The small molecule below binds the protein below.
Small molecule (SMILES): CC(=O)N[C@@H]1[C@@H](O)[C@H](O)[C@@H](CO)O[C@H]1O

Binding-site contacts:
Ligand atom O5 contacts residue ASN771 of chain 1.A at 2.4 Å (h-bond).
Ligand atom C2 contacts residue ASN771 of chain 1.A at 2.4 Å.
Ligand atom C5 contacts residue ASN771 of chain 1.A at 3.7 Å.
Ligand atom C6 contacts residue SER732 of chain 1.A at 4.0 Å.
Ligand atom C4 contacts residue ASN771 of chain 1.A at 4.2 Å.
Ligand atom C3 contacts residue ASN771 of chain 1.A at 3.7 Å.
Ligand atom O5 contacts residue SER732 of chain 1.A at 4.2 Å.
Ligand atom C7 contacts residue ASN771 of chain 1.A at 3.3 Å.
Ligand atom C1 contacts residue ASN771 of chain 1.A at 1.4 Å.
Ligand atom C8 contacts residue ASN771 of chain 1.A at 4.4 Å.
Ligand atom O7 contacts residue ASN771 of chain 1.A at 3.3 Å (h-bond).
Ligand atom O6 contacts residue SER732 of chain 1.A at 3.9 Å.
Ligand atom N2 contacts residue ASN771 of chain 1.A at 2.9 Å (h-bond).

Sequence of chain 1.A:
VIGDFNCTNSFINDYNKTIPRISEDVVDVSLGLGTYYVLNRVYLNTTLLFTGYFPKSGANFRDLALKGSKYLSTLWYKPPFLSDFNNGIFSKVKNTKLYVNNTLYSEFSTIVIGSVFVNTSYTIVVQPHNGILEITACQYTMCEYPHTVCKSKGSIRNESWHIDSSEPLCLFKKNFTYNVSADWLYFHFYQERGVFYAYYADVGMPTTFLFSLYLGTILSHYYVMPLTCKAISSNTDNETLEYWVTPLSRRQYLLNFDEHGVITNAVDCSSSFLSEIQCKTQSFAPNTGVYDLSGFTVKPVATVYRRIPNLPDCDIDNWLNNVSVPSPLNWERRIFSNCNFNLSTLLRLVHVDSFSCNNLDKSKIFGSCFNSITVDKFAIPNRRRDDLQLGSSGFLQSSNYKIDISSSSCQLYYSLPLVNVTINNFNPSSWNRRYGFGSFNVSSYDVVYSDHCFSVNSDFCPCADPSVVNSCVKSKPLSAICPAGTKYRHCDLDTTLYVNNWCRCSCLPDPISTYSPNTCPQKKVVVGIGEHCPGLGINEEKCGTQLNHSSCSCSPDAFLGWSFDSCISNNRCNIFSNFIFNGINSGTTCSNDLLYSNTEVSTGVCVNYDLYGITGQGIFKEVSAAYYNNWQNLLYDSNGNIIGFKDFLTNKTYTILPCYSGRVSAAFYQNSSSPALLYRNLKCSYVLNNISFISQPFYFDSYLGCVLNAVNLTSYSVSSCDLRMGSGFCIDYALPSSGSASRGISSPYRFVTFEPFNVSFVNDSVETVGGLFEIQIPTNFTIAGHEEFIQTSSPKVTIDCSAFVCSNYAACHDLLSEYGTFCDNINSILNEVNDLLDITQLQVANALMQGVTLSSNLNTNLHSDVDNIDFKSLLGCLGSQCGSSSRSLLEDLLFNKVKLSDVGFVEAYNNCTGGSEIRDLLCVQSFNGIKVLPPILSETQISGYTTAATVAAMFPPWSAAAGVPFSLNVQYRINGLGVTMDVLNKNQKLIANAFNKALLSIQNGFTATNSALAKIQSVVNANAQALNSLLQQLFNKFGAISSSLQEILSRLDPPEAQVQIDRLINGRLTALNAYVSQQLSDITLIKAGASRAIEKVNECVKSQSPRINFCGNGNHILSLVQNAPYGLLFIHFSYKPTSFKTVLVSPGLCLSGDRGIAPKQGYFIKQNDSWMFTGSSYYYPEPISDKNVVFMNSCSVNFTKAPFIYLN